Binding-site contacts:
Ligand atom O24 contacts residue VAL234 of chain 1.A at 3.8 Å.
Ligand atom C10 contacts residue THR239 of chain 1.A at 4.2 Å.
Ligand atom O22 contacts residue ALA85 of chain 1.A at 4.1 Å.
Ligand atom C21 contacts residue THR385 of chain 1.A at 4.0 Å.
Ligand atom C8 contacts residue HEM1 of chain 1.B at 3.4 Å.
Ligand atom C14 contacts residue ALA235 of chain 1.A at 3.5 Å (hydrophobic).
Ligand atom C3 contacts residue ILE386 of chain 1.A at 3.9 Å (hydrophobic).
Ligand atom C17 contacts residue VAL234 of chain 1.A at 4.0 Å (hydrophobic).
Ligand atom C13 contacts residue LEU87 of chain 1.A at 4.0 Å (hydrophobic).
Ligand atom N9 contacts residue THR239 of chain 1.A at 4.2 Å.
Ligand atom C7 contacts residue LEU285 of chain 1.A at 4.1 Å (hydrophobic).
Ligand atom C17 contacts residue ALA235 of chain 1.A at 4.2 Å (hydrophobic).
Ligand atom N9 contacts residue HEM1 of chain 1.B at 3.9 Å.
Ligand atom O18 contacts residue ILE386 of chain 1.A at 4.1 Å.
Ligand atom C12 contacts residue ALA235 of chain 1.A at 3.7 Å (hydrophobic).
Ligand atom C21 contacts residue ILE386 of chain 1.A at 3.9 Å (hydrophobic).
Ligand atom C11 contacts residue ILE386 of chain 1.A at 4.0 Å (hydrophobic).
Ligand atom O20 contacts residue ILE386 of chain 1.A at 3.5 Å.
Ligand atom C23 contacts residue VAL231 of chain 1.A at 3.5 Å (hydrophobic).
Ligand atom C14 contacts residue LEU87 of chain 1.A at 3.6 Å (hydrophobic).
Ligand atom C15 contacts residue LEU87 of chain 1.A at 4.0 Å (hydrophobic).
Ligand atom C8 contacts residue ALA282 of chain 1.A at 4.3 Å (hydrophobic).
Ligand atom C11 contacts residue ALA235 of chain 1.A at 4.0 Å (hydrophobic).
Ligand atom O22 contacts residue LEU87 of chain 1.A at 3.9 Å.
Ligand atom C7 contacts residue HEM1 of chain 1.B at 4.0 Å.
Ligand atom C23 contacts residue LEU87 of chain 1.A at 3.9 Å (hydrophobic).
Ligand atom O20 contacts residue THR385 of chain 1.A at 4.1 Å.
Ligand atom C19 contacts residue GLY284 of chain 1.A at 3.9 Å.
Ligand atom C7 contacts residue ALA282 of chain 1.A at 3.7 Å (hydrophobic).
Ligand atom C16 contacts residue VAL234 of chain 1.A at 4.1 Å (hydrophobic).
Ligand atom C5 contacts residue ILE386 of chain 1.A at 3.2 Å (hydrophobic).
Ligand atom C4 contacts residue ILE386 of chain 1.A at 3.2 Å (hydrophobic).
Ligand atom C19 contacts residue ASP283 of chain 1.A at 3.1 Å.
Ligand atom C15 contacts residue ALA235 of chain 1.A at 4.1 Å (hydrophobic).
Ligand atom C10 contacts residue ILE386 of chain 1.A at 4.2 Å (hydrophobic).
Ligand atom C13 contacts residue ALA235 of chain 1.A at 3.4 Å (hydrophobic).
Ligand atom C6 contacts residue ILE386 of chain 1.A at 3.9 Å (hydrophobic).
Ligand atom C23 contacts residue ALA85 of chain 1.A at 3.2 Å (hydrophobic).
Ligand atom C11 contacts residue THR239 of chain 1.A at 4.2 Å.
Ligand atom O18 contacts residue THR385 of chain 1.A at 4.1 Å.

A small-molecule ligand and the protein it binds are described below.
Small molecule (SMILES): COc1ccc(Cc2nccc3cc(OC)c(OC)cc23)cc1OC

Sequence of chain 1.A:
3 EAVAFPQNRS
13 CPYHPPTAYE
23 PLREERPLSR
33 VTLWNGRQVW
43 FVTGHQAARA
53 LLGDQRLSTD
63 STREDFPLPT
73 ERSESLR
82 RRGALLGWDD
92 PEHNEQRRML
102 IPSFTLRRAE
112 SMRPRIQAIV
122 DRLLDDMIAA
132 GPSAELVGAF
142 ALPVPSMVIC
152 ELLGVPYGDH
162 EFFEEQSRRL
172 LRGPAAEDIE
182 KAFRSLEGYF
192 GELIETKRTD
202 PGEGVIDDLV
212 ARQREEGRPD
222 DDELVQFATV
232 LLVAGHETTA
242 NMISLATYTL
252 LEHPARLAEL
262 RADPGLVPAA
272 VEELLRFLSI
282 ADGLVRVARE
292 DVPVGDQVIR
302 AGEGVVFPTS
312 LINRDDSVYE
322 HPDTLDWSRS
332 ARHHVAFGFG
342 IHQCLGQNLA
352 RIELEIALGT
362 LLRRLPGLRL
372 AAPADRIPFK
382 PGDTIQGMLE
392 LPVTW